Sequence of chain 50.A:
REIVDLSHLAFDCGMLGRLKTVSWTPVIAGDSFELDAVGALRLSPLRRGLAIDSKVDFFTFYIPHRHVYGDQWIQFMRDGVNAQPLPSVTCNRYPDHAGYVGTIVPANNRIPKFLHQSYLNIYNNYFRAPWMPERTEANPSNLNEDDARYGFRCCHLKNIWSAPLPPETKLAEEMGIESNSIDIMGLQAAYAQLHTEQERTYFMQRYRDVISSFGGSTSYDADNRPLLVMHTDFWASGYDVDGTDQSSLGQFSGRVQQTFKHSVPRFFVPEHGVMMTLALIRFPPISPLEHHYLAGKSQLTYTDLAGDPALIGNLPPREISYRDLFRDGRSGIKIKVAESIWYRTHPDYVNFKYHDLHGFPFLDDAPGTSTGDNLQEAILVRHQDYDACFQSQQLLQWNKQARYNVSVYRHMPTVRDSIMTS

Sequence of chain 46.A:
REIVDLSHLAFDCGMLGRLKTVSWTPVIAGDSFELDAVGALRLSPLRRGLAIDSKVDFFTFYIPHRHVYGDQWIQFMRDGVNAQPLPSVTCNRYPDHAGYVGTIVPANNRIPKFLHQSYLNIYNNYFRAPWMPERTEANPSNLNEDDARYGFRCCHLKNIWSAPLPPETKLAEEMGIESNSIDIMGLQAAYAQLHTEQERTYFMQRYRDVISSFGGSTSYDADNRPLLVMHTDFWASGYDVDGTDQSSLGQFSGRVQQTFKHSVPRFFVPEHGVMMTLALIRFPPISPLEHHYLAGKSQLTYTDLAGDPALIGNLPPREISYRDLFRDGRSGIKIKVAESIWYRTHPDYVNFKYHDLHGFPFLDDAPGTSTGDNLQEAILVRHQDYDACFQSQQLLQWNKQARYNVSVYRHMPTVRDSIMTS

A protein and the small-molecule ligand that binds it are described below.
Small molecule (SMILES): Nc1ncnc2c1N1CN2[C@H]2C[C@]3(OP3(O)(O)OC[C@H]3OCC[C@@H]3O[P](=O)(O)OC[C@H]3O[C@@H]1C[C@@H]3O)[C@@H](CO[P](=O)(O)O[C@H]1CCO[C@@H]1COP(=O)=O)O2

Binding-site contacts:
Ligand atom C1' contacts residue DC1 of chain 50.E at 3.6 Å.
Ligand atom P contacts residue DC1 of chain 50.H at 2.5 Å.
Ligand atom O3' contacts residue ARG425 of chain 46.A at 3.8 Å.
Ligand atom C2 contacts residue ARG425 of chain 46.A at 3.1 Å.
Ligand atom C5' contacts residue DC1 of chain 50.H at 2.3 Å.
Ligand atom O5' contacts residue TYR31 of chain 50.C at 3.4 Å (h-bond).
Ligand atom C1' contacts residue ALA27 of chain 50.C at 3.8 Å (hydrophobic).
Ligand atom N6 contacts residue GLU208 of chain 50.A at 3.4 Å (salt-bridge).
Ligand atom OP2 contacts residue ASP426 of chain 46.A at 2.8 Å (salt-bridge).
Ligand atom OP1 contacts residue GLY34 of chain 50.C at 3.8 Å.
Ligand atom C2' contacts residue DC1 of chain 50.E at 2.2 Å.
Ligand atom C2 contacts residue PHE212 of chain 50.A at 3.8 Å (hydrophobic).
Ligand atom N3 contacts residue PHE212 of chain 50.A at 2.9 Å.
Ligand atom C5' contacts residue ARG28 of chain 50.C at 3.1 Å.
Ligand atom O4' contacts residue ARG425 of chain 46.A at 3.7 Å.
Ligand atom C5 contacts residue GLU208 of chain 50.A at 3.4 Å.
Ligand atom N3 contacts residue GLU208 of chain 50.A at 2.7 Å (salt-bridge).
Ligand atom C4 contacts residue ARG425 of chain 46.A at 3.6 Å.
Ligand atom P contacts residue ARG425 of chain 46.A at 3.5 Å.
Ligand atom OP2 contacts residue THR423 of chain 46.A at 2.9 Å.
Ligand atom N1 contacts residue ARG425 of chain 46.A at 3.6 Å (salt-bridge).
Ligand atom OP2 contacts residue ARG425 of chain 46.A at 3.8 Å.
Ligand atom O5' contacts residue ARG425 of chain 46.A at 2.8 Å.
Ligand atom O3' contacts residue DC1 of chain 50.E at 3.3 Å.
Ligand atom OP1 contacts residue ARG28 of chain 50.C at 3.2 Å (salt-bridge).
Ligand atom OP2 contacts residue DC1 of chain 50.H at 2.0 Å.
Ligand atom C6 contacts residue GLU208 of chain 50.A at 2.6 Å.
Ligand atom C4' contacts residue DC1 of chain 50.H at 2.8 Å.
Ligand atom O5' contacts residue ARG28 of chain 50.C at 3.4 Å.
Ligand atom O3' contacts residue THR423 of chain 46.A at 3.8 Å.
Ligand atom C4 contacts residue GLU208 of chain 50.A at 3.4 Å.
Ligand atom N3 contacts residue ARG425 of chain 46.A at 3.1 Å (salt-bridge).
Ligand atom C2 contacts residue GLU208 of chain 50.A at 1.6 Å.
Ligand atom C5' contacts residue TYR31 of chain 50.C at 2.9 Å (hydrophobic).
Ligand atom N1 contacts residue GLU208 of chain 50.A at 1.5 Å (salt-bridge).
Ligand atom O3' contacts residue ARG28 of chain 50.C at 3.5 Å (salt-bridge).
Ligand atom C3' contacts residue DC1 of chain 50.E at 2.9 Å.
Ligand atom O4' contacts residue PHE212 of chain 50.A at 3.4 Å.
Ligand atom C1' contacts residue PHE212 of chain 50.A at 3.5 Å (hydrophobic).
Ligand atom O5' contacts residue DC1 of chain 50.H at 2.6 Å.

Sequence of chain 50.C:
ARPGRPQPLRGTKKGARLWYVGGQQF